This protein binds this small molecule.
Small molecule (SMILES): CC(=O)N[C@@H]1[C@@H](O)[C@H](O)[C@@H](CO)O[C@H]1O

Sequence of chain 1.C:
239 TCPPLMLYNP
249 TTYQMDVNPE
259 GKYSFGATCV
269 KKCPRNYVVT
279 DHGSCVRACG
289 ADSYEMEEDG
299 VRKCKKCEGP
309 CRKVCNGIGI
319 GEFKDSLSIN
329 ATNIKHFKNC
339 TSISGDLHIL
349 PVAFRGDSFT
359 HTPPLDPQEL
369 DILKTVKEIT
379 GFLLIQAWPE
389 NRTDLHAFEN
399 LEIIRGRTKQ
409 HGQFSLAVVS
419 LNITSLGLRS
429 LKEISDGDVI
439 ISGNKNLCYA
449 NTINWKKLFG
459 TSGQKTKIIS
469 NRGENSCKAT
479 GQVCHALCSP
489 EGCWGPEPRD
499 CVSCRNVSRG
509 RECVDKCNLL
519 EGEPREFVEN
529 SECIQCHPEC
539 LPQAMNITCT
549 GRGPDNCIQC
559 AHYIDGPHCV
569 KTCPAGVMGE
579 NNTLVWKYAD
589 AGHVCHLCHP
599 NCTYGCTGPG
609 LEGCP

Binding-site contacts:
Ligand atom C8 contacts residue ASN504 of chain 1.C at 4.2 Å.
Ligand atom C2 contacts residue ASN504 of chain 1.C at 2.7 Å.
Ligand atom C7 contacts residue ASN504 of chain 1.C at 3.0 Å.
Ligand atom C8 contacts residue ARG503 of chain 1.C at 4.1 Å.
Ligand atom C3 contacts residue ASN504 of chain 1.C at 3.8 Å.
Ligand atom C6 contacts residue ASN504 of chain 1.C at 4.3 Å.
Ligand atom C4 contacts residue ASN504 of chain 1.C at 4.2 Å.
Ligand atom N2 contacts residue ASN504 of chain 1.C at 2.9 Å (h-bond).
Ligand atom C7 contacts residue ARG503 of chain 1.C at 4.4 Å.
Ligand atom O5 contacts residue ASN504 of chain 1.C at 2.4 Å (h-bond).
Ligand atom C1 contacts residue ASN504 of chain 1.C at 1.4 Å.
Ligand atom C5 contacts residue ASN504 of chain 1.C at 3.2 Å.